This small molecule binds to this protein.
Small molecule (SMILES): O=C(O)[C@@H]1CCCN1

Sequence of chain 1.B:
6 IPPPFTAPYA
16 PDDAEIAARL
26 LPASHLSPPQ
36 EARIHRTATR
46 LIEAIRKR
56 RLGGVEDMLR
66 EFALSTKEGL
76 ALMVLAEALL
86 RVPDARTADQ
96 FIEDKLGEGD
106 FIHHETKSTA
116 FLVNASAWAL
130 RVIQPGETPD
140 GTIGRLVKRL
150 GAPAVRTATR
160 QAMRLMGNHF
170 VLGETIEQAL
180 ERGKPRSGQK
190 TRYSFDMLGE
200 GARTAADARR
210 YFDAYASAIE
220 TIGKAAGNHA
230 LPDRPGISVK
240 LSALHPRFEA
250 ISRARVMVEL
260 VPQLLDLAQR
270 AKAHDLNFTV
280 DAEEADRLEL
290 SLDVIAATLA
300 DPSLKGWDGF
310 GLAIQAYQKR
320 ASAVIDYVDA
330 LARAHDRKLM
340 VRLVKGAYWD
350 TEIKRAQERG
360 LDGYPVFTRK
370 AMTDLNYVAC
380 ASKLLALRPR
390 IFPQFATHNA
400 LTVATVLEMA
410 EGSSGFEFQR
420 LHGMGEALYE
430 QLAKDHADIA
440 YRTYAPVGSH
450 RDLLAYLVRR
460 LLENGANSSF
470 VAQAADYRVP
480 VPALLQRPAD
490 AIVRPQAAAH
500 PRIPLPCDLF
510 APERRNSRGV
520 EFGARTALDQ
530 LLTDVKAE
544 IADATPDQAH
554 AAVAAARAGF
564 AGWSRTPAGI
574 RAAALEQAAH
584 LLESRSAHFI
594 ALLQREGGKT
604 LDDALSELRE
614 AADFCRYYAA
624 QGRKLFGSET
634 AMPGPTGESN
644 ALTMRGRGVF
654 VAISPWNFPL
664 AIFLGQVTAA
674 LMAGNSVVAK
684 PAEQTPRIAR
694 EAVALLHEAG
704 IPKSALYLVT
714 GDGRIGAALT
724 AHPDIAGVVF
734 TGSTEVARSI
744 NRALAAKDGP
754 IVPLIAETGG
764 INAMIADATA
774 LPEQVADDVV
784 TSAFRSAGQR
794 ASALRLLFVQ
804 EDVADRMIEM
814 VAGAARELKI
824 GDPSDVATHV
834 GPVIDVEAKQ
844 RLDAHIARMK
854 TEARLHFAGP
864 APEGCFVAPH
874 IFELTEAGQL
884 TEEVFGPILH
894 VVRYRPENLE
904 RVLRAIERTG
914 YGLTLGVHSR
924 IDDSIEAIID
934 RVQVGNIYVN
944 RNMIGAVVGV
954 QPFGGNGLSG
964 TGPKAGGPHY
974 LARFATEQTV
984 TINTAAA

Binding-site contacts:
Ligand atom OXT contacts residue ALA978 of chain 1.A at 4.5 Å.
Ligand atom OXT contacts residue ARG650 of chain 1.A at 4.2 Å.
Ligand atom CD contacts residue ALA978 of chain 1.A at 3.4 Å (hydrophobic).
Ligand atom CB contacts residue PRO966 of chain 1.B at 3.6 Å (hydrophobic).
Ligand atom CD contacts residue MET647 of chain 1.A at 3.8 Å (hydrophobic).
Ligand atom CA contacts residue ALA978 of chain 1.A at 4.1 Å (hydrophobic).
Ligand atom N contacts residue ALA975 of chain 1.A at 2.8 Å (h-bond).
Ligand atom N contacts residue ARG976 of chain 1.A at 4.2 Å.
Ligand atom CD contacts residue ALA975 of chain 1.A at 3.1 Å (hydrophobic).
Ligand atom O contacts residue PRO1 of chain 1.R at 4.2 Å.
Ligand atom CA contacts residue ALA975 of chain 1.A at 4.0 Å (hydrophobic).
Ligand atom CD contacts residue GLU980 of chain 1.A at 4.0 Å.
Ligand atom CB contacts residue GLU980 of chain 1.A at 3.9 Å.
Ligand atom CG contacts residue HIS972 of chain 1.B at 3.6 Å.
Ligand atom CA contacts residue PRO966 of chain 1.B at 4.2 Å (hydrophobic).
Ligand atom OXT contacts residue ARG976 of chain 1.A at 2.8 Å (salt-bridge).
Ligand atom CG contacts residue ALA975 of chain 1.A at 4.1 Å (hydrophobic).
Ligand atom CG contacts residue GLU980 of chain 1.A at 3.8 Å.
Ligand atom CG contacts residue MET647 of chain 1.A at 4.0 Å (hydrophobic).
Ligand atom O contacts residue ARG976 of chain 1.A at 3.5 Å.
Ligand atom C contacts residue ALA975 of chain 1.A at 4.3 Å (hydrophobic).
Ligand atom C contacts residue ARG976 of chain 1.A at 3.8 Å.
Ligand atom CD contacts residue THR979 of chain 1.A at 4.4 Å.
Ligand atom N contacts residue ALA978 of chain 1.A at 2.9 Å (h-bond).
Ligand atom CB contacts residue HIS972 of chain 1.B at 3.7 Å.
Ligand atom O contacts residue ARG976 of chain 1.B at 4.0 Å.

Sequence of chain 1.A:
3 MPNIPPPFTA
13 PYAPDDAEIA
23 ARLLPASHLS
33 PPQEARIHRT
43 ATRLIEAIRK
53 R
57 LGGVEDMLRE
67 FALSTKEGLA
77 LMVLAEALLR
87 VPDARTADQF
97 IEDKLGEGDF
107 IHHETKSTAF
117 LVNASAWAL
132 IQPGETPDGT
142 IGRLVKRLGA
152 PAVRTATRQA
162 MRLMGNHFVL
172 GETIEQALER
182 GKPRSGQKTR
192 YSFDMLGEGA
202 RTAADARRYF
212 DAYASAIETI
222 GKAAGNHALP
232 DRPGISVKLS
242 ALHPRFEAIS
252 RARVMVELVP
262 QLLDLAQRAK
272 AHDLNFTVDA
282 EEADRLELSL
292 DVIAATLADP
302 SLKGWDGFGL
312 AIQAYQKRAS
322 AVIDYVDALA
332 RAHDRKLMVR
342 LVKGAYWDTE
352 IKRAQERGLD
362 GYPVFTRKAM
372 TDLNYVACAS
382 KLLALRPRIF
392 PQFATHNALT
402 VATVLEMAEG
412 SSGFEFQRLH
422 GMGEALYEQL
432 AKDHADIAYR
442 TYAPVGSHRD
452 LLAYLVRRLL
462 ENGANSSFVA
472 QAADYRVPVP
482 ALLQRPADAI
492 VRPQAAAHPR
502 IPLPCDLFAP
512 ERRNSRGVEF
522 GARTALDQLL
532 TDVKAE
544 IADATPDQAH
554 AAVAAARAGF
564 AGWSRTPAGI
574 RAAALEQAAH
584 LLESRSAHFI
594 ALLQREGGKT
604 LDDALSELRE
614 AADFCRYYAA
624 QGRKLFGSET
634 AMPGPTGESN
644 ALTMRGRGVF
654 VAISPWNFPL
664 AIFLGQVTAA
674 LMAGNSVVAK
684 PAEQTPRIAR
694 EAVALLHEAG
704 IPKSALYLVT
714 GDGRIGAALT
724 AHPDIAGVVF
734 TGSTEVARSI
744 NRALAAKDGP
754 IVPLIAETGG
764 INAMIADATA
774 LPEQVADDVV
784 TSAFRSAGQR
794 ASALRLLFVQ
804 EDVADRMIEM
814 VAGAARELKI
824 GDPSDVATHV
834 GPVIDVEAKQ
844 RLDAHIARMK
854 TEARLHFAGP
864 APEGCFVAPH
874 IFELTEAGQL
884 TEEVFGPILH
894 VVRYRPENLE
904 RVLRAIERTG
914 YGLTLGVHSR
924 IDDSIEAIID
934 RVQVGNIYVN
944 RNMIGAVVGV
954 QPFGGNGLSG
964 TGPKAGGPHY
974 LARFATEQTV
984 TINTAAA